Sequence of chain 1.A:
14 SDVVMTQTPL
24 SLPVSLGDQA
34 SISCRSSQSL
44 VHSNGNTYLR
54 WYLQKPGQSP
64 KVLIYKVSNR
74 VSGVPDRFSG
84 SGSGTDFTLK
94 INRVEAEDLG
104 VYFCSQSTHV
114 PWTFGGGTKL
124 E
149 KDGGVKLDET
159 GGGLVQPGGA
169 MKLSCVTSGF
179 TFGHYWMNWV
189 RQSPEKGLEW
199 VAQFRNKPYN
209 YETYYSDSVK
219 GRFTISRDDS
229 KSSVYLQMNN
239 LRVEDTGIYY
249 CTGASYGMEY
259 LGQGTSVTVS

Binding-site contacts:
Ligand atom C6 contacts residue SER110 of chain 1.A at 3.4 Å.
Ligand atom C16 contacts residue HIS182 of chain 1.A at 3.4 Å.
Ligand atom C2 contacts residue HIS45 of chain 1.A at 3.5 Å.
Ligand atom C7 contacts residue ALA252 of chain 1.A at 3.6 Å (hydrophobic).
Ligand atom O2 contacts residue TYR51 of chain 1.A at 3.6 Å.
Ligand atom C12 contacts residue TRP184 of chain 1.A at 3.3 Å (hydrophobic).
Ligand atom O3 contacts residue SER110 of chain 1.A at 2.6 Å (h-bond).
Ligand atom C11 contacts residue TRP184 of chain 1.A at 3.3 Å (hydrophobic).
Ligand atom O4 contacts residue TYR51 of chain 1.A at 2.6 Å (h-bond).
Ligand atom C13 contacts residue TRP184 of chain 1.A at 3.5 Å (hydrophobic).
Ligand atom C5 contacts residue TRP115 of chain 1.A at 3.7 Å (hydrophobic).
Ligand atom O2 contacts residue SER110 of chain 1.A at 3.7 Å.
Ligand atom C17 contacts residue TYR254 of chain 1.A at 3.8 Å (hydrophobic).
Ligand atom C12 contacts residue TYR207 of chain 1.A at 3.5 Å (hydrophobic).
Ligand atom O4 contacts residue TYR254 of chain 1.A at 3.3 Å.
Ligand atom C19 contacts residue TYR254 of chain 1.A at 3.5 Å (hydrophobic).
Ligand atom C18 contacts residue TYR254 of chain 1.A at 3.6 Å (hydrophobic).
Ligand atom C8 contacts residue TYR254 of chain 1.A at 3.7 Å (hydrophobic).
Ligand atom O3 contacts residue ARG53 of chain 1.A at 2.8 Å (salt-bridge).
Ligand atom O2 contacts residue TRP184 of chain 1.A at 3.7 Å.
Ligand atom C8 contacts residue GLY255 of chain 1.A at 3.4 Å.
Ligand atom O3 contacts residue TRP115 of chain 1.A at 3.7 Å.
Ligand atom O5 contacts residue TYR254 of chain 1.A at 3.8 Å.
Ligand atom O1 contacts residue HIS45 of chain 1.A at 2.6 Å (h-bond).
Ligand atom C20 contacts residue TYR51 of chain 1.A at 3.4 Å (hydrophobic).
Ligand atom C3 contacts residue TRP184 of chain 1.A at 3.3 Å (hydrophobic).
Ligand atom C17 contacts residue HIS182 of chain 1.A at 3.4 Å.
Ligand atom C20 contacts residue TYR254 of chain 1.A at 3.7 Å (hydrophobic).
Ligand atom C15 contacts residue TRP184 of chain 1.A at 3.5 Å (hydrophobic).
Ligand atom C7 contacts residue GLY255 of chain 1.A at 3.3 Å.
Ligand atom C13 contacts residue TYR207 of chain 1.A at 3.4 Å (hydrophobic).
Ligand atom C5 contacts residue TYR51 of chain 1.A at 3.5 Å (hydrophobic).
Ligand atom C1 contacts residue TRP184 of chain 1.A at 3.6 Å (hydrophobic).
Ligand atom C5 contacts residue SER110 of chain 1.A at 3.4 Å.
Ligand atom C1 contacts residue HIS45 of chain 1.A at 3.3 Å.
Ligand atom C4 contacts residue TYR51 of chain 1.A at 3.6 Å (hydrophobic).
Ligand atom C2 contacts residue TRP184 of chain 1.A at 3.5 Å (hydrophobic).
Ligand atom C17 contacts residue ACT1 of chain 1.B at 3.6 Å.
Ligand atom O5 contacts residue TYR51 of chain 1.A at 3.6 Å.
Ligand atom C18 contacts residue ACT1 of chain 1.B at 3.7 Å.

This protein binds this small molecule.
Small molecule (SMILES): O=C(O)c1ccccc1-c1c2ccc(=O)cc-2oc2cc(O)ccc12